Sequence of chain 1.A:
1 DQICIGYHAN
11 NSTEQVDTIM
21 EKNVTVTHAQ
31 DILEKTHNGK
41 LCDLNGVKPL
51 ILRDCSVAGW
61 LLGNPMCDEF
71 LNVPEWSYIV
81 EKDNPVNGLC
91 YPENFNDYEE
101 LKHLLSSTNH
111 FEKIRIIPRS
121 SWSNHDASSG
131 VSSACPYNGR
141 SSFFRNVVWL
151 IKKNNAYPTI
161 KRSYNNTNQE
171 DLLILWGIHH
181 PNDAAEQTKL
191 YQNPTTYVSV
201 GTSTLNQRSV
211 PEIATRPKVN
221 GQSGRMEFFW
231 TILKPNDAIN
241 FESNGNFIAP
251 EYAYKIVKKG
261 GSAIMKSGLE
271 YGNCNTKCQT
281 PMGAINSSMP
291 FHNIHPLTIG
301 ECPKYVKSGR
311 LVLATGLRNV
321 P

A protein and the small-molecule ligand that binds it are described below.
Small molecule (SMILES): CC(=O)N[C@@H]1[C@@H](O)[C@H](O)[C@@H](CO)O[C@H]1O

Binding-site contacts:
Ligand atom N2 contacts residue ASN286 of chain 1.A at 2.9 Å (h-bond).
Ligand atom C2 contacts residue ASN286 of chain 1.A at 2.5 Å.
Ligand atom C5 contacts residue ASN286 of chain 1.A at 3.7 Å.
Ligand atom O7 contacts residue ASN286 of chain 1.A at 3.0 Å (h-bond).
Ligand atom C8 contacts residue ASN275 of chain 1.A at 3.5 Å.
Ligand atom C7 contacts residue ASN275 of chain 1.A at 4.3 Å.
Ligand atom C7 contacts residue ASN286 of chain 1.A at 3.2 Å.
Ligand atom O5 contacts residue ASN286 of chain 1.A at 2.4 Å (h-bond).
Ligand atom O7 contacts residue ASN275 of chain 1.A at 4.1 Å.
Ligand atom C4 contacts residue ASN286 of chain 1.A at 4.3 Å.
Ligand atom C1 contacts residue ASN286 of chain 1.A at 1.4 Å.
Ligand atom C8 contacts residue THR276 of chain 1.A at 3.9 Å.
Ligand atom C3 contacts residue ASN286 of chain 1.A at 3.8 Å.